Binding-site contacts:
Ligand atom OXT contacts residue ALA61 of chain 1.B at 3.5 Å.
Ligand atom C contacts residue SER62 of chain 1.B at 3.5 Å.
Ligand atom N contacts residue ASP96 of chain 1.B at 2.6 Å (salt-bridge).
Ligand atom OE2 contacts residue GLY14 of chain 1.B at 3.6 Å.
Ligand atom OXT contacts residue GLU63 of chain 1.B at 3.8 Å.
Ligand atom CD contacts residue ALA120 of chain 1.B at 3.9 Å (hydrophobic).
Ligand atom OXT contacts residue GLY94 of chain 1.B at 3.5 Å.
Ligand atom CB contacts residue ASP96 of chain 1.B at 4.0 Å.
Ligand atom O contacts residue ASP96 of chain 1.B at 3.3 Å (salt-bridge).
Ligand atom C contacts residue THR95 of chain 1.B at 4.3 Å.
Ligand atom OE2 contacts residue THR95 of chain 1.B at 3.9 Å.
Ligand atom OE1 contacts residue GLY94 of chain 1.B at 3.7 Å.
Ligand atom O contacts residue THR95 of chain 1.B at 3.5 Å (h-bond).
Ligand atom C contacts residue GLY94 of chain 1.B at 3.9 Å.
Ligand atom OE2 contacts residue THR15 of chain 1.B at 2.8 Å (h-bond).
Ligand atom OE2 contacts residue ALA120 of chain 1.B at 3.8 Å.
Ligand atom CD contacts residue GLY94 of chain 1.B at 4.0 Å.
Ligand atom N contacts residue GLU63 of chain 1.B at 2.8 Å (salt-bridge).
Ligand atom OXT contacts residue SER62 of chain 1.B at 3.1 Å (h-bond).
Ligand atom C contacts residue ASP96 of chain 1.B at 4.0 Å.
Ligand atom OE2 contacts residue GLY94 of chain 1.B at 3.7 Å.
Ligand atom OE1 contacts residue ASP96 of chain 1.B at 4.2 Å.
Ligand atom O contacts residue GLY94 of chain 1.B at 3.7 Å.
Ligand atom CA contacts residue ASP96 of chain 1.B at 3.7 Å.
Ligand atom CA contacts residue ALA61 of chain 1.B at 4.5 Å (hydrophobic).
Ligand atom N contacts residue SER254 of chain 1.D at 3.5 Å (h-bond).
Ligand atom C contacts residue ALA61 of chain 1.B at 4.3 Å (hydrophobic).
Ligand atom OE1 contacts residue ALA120 of chain 1.B at 3.9 Å.
Ligand atom OE1 contacts residue THR95 of chain 1.B at 2.5 Å (h-bond).
Ligand atom C contacts residue GLU63 of chain 1.B at 3.5 Å.
Ligand atom CD contacts residue THR15 of chain 1.B at 3.7 Å.
Ligand atom CB contacts residue THR95 of chain 1.B at 4.5 Å.
Ligand atom O contacts residue SER62 of chain 1.B at 2.6 Å (h-bond).
Ligand atom CA contacts residue GLU63 of chain 1.B at 3.5 Å.
Ligand atom CD contacts residue THR95 of chain 1.B at 3.7 Å.
Ligand atom CG contacts residue THR15 of chain 1.B at 3.9 Å.
Ligand atom O contacts residue GLU63 of chain 1.B at 3.7 Å.
Ligand atom OXT contacts residue GLY14 of chain 1.B at 4.1 Å.
Ligand atom OE2 contacts residue ILE16 of chain 1.B at 4.4 Å.

The protein below binds the small molecule below.
Small molecule (SMILES): N[C@@H](CCC(=O)O)C(=O)O

Sequence of chain 1.D:
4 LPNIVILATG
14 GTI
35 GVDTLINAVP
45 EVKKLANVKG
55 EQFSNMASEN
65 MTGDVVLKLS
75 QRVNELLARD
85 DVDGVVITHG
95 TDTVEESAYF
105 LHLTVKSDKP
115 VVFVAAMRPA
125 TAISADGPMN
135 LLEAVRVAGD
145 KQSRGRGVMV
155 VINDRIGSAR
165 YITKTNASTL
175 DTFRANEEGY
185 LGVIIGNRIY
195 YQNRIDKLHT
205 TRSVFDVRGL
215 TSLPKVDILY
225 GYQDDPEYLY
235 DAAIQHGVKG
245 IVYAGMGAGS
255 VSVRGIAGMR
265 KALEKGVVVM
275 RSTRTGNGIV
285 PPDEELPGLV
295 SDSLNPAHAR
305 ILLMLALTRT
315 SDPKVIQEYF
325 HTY

Sequence of chain 1.B:
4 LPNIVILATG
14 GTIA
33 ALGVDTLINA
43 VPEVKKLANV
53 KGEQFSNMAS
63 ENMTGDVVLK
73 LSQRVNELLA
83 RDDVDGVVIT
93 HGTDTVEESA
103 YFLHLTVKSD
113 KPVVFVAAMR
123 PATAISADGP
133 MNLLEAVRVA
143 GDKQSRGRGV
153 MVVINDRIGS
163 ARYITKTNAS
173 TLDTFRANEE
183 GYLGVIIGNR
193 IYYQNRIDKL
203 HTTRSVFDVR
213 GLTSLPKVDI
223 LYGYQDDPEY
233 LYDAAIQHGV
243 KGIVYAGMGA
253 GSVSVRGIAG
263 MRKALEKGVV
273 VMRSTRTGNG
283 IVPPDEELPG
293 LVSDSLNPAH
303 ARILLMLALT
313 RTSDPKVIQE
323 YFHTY